A small-molecule ligand and the protein it binds are described below.
Small molecule (SMILES): CC(=O)N[C@@H]1[C@@H](O)[C@H](O)[C@@H](CO)O[C@H]1O

Sequence of chain 1.A:
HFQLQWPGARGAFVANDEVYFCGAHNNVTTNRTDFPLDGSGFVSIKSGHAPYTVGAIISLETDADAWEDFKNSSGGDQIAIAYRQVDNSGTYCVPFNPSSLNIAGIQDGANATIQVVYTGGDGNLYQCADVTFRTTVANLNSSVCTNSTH

Binding-site contacts:
Ligand atom C1 contacts residue ASN111 of chain 1.A at 1.4 Å.
Ligand atom C5 contacts residue ASN111 of chain 1.A at 3.6 Å.
Ligand atom C1 contacts residue ARG32 of chain 1.A at 4.0 Å.
Ligand atom C7 contacts residue ASN111 of chain 1.A at 3.6 Å.
Ligand atom O6 contacts residue ARG32 of chain 1.A at 3.6 Å.
Ligand atom O5 contacts residue ARG32 of chain 1.A at 3.2 Å (salt-bridge).
Ligand atom C8 contacts residue THR62 of chain 1.A at 4.5 Å.
Ligand atom O5 contacts residue ASN111 of chain 1.A at 2.3 Å (h-bond).
Ligand atom C6 contacts residue ARG32 of chain 1.A at 4.0 Å.
Ligand atom N2 contacts residue ASN111 of chain 1.A at 2.8 Å (h-bond).
Ligand atom O7 contacts residue THR62 of chain 1.A at 3.0 Å (h-bond).
Ligand atom C5 contacts residue ARG32 of chain 1.A at 4.1 Å.
Ligand atom C4 contacts residue ASN111 of chain 1.A at 4.2 Å.
Ligand atom C1 contacts residue THR62 of chain 1.A at 4.0 Å.
Ligand atom C7 contacts residue THR62 of chain 1.A at 3.5 Å.
Ligand atom O6 contacts residue THR30 of chain 1.A at 2.8 Å (h-bond).
Ligand atom O7 contacts residue ASN111 of chain 1.A at 3.9 Å.
Ligand atom C2 contacts residue ASN111 of chain 1.A at 2.4 Å.
Ligand atom C3 contacts residue ASN111 of chain 1.A at 3.7 Å.
Ligand atom N2 contacts residue THR62 of chain 1.A at 3.9 Å.
Ligand atom C6 contacts residue THR30 of chain 1.A at 3.9 Å.
Ligand atom C2 contacts residue THR62 of chain 1.A at 3.9 Å.
Ligand atom O5 contacts residue THR62 of chain 1.A at 4.3 Å.